Sequence of chain 1.C:
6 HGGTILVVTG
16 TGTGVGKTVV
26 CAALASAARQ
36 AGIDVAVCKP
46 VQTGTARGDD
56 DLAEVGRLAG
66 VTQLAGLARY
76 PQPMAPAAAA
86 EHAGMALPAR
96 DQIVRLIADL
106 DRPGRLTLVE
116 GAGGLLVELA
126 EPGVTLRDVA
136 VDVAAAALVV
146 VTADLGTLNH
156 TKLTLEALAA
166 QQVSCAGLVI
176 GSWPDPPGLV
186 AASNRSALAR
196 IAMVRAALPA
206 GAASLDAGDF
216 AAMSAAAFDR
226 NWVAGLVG

The protein below binds the small molecule below.
Small molecule (SMILES): O=C(O)C[C@@H]1CCC[C@H]1Cc1ccc(C(=O)O)cc1

Sequence of chain 1.D:
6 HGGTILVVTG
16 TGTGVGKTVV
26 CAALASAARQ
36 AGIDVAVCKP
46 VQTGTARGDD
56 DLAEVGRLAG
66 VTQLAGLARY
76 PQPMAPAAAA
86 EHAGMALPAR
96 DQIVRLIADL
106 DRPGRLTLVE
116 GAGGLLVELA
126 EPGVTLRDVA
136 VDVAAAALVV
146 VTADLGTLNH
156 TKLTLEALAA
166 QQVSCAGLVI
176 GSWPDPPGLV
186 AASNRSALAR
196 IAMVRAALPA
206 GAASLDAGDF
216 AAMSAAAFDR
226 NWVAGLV

Binding-site contacts:
Ligand atom C14 contacts residue ASP54 of chain 1.D at 3.6 Å.
Ligand atom C17 contacts residue LEU153 of chain 1.C at 3.8 Å (hydrophobic).
Ligand atom O15 contacts residue LYS22 of chain 1.D at 3.0 Å (salt-bridge).
Ligand atom O16 contacts residue LYS22 of chain 1.D at 3.5 Å (salt-bridge).
Ligand atom C09 contacts residue SO41 of chain 1.L at 3.1 Å.
Ligand atom O18 contacts residue GLY151 of chain 1.C at 3.7 Å.
Ligand atom O16 contacts residue GLY118 of chain 1.D at 2.9 Å (h-bond).
Ligand atom C06 contacts residue ALA117 of chain 1.D at 3.8 Å (hydrophobic).
Ligand atom O15 contacts residue GLY118 of chain 1.D at 3.1 Å (h-bond).
Ligand atom C09 contacts residue GLY118 of chain 1.D at 3.4 Å.
Ligand atom C01 contacts residue ALA80 of chain 1.D at 3.6 Å (hydrophobic).
Ligand atom O18 contacts residue ASN154 of chain 1.C at 2.8 Å (h-bond).
Ligand atom C09 contacts residue THR18 of chain 1.D at 3.5 Å.
Ligand atom O16 contacts residue ALA117 of chain 1.D at 3.6 Å.
Ligand atom C02 contacts residue GLY151 of chain 1.C at 3.8 Å.
Ligand atom C03 contacts residue LEU150 of chain 1.C at 3.6 Å (hydrophobic).
Ligand atom C08 contacts residue THR18 of chain 1.D at 3.4 Å.
Ligand atom C04 contacts residue LEU150 of chain 1.C at 3.6 Å (hydrophobic).
Ligand atom O15 contacts residue SO41 of chain 1.L at 3.2 Å (h-bond).
Ligand atom O15 contacts residue GLY19 of chain 1.D at 3.4 Å (h-bond).
Ligand atom C06 contacts residue ALA80 of chain 1.D at 3.7 Å (hydrophobic).
Ligand atom C01 contacts residue VAL122 of chain 1.D at 3.4 Å (hydrophobic).
Ligand atom C08 contacts residue SO41 of chain 1.L at 3.4 Å.
Ligand atom C13 contacts residue ARG52 of chain 1.D at 3.4 Å.
Ligand atom O18 contacts residue LEU153 of chain 1.C at 3.5 Å.
Ligand atom O19 contacts residue LEU153 of chain 1.C at 3.1 Å (h-bond).
Ligand atom C13 contacts residue THR48 of chain 1.D at 3.8 Å.
Ligand atom C06 contacts residue GLY118 of chain 1.D at 3.4 Å.
Ligand atom C03 contacts residue GLY151 of chain 1.C at 3.2 Å.
Ligand atom O16 contacts residue SO41 of chain 1.L at 3.6 Å.
Ligand atom O18 contacts residue VAL122 of chain 1.D at 3.8 Å.
Ligand atom C17 contacts residue GLY151 of chain 1.C at 3.4 Å.
Ligand atom C09 contacts residue LYS22 of chain 1.D at 3.6 Å.
Ligand atom O15 contacts residue THR18 of chain 1.D at 2.7 Å (h-bond).
Ligand atom C14 contacts residue ARG52 of chain 1.D at 3.5 Å.
Ligand atom C10 contacts residue THR18 of chain 1.D at 3.4 Å.
Ligand atom C02 contacts residue ALA80 of chain 1.D at 3.8 Å (hydrophobic).
Ligand atom C04 contacts residue THR18 of chain 1.D at 3.8 Å.
Ligand atom O19 contacts residue GLY151 of chain 1.C at 2.8 Å (h-bond).
Ligand atom O19 contacts residue THR152 of chain 1.C at 3.3 Å (h-bond).